Binding-site contacts:
Ligand atom N contacts residue TYR167 of chain 1.D at 3.3 Å (h-bond).
Ligand atom N contacts residue FE1 of chain 1.AA at 2.5 Å.
Ligand atom C contacts residue HIS193 of chain 1.D at 3.5 Å.
Ligand atom C4 contacts residue VAL53 of chain 1.D at 3.4 Å (hydrophobic).
Ligand atom C5 contacts residue ILE169 of chain 1.D at 3.7 Å (hydrophobic).
Ligand atom C6 contacts residue PRO77 of chain 1.D at 3.4 Å (hydrophobic).
Ligand atom C1 contacts residue ARG188 of chain 1.D at 3.8 Å.
Ligand atom N contacts residue TYR78 of chain 1.D at 4.0 Å.
Ligand atom C1 contacts residue FE1 of chain 1.AA at 4.0 Å.
Ligand atom C1 contacts residue TYR167 of chain 1.D at 3.5 Å (hydrophobic).
Ligand atom C3 contacts residue ASP52 of chain 1.D at 3.8 Å.
Ligand atom O1 contacts residue HIS193 of chain 1.D at 3.2 Å (h-bond).
Ligand atom O1 contacts residue HIS191 of chain 1.D at 2.8 Å (h-bond).
Ligand atom O2 contacts residue TYR78 of chain 1.D at 3.3 Å.
Ligand atom C1 contacts residue PRO77 of chain 1.D at 3.5 Å (hydrophobic).
Ligand atom C contacts residue ARG188 of chain 1.D at 3.6 Å.
Ligand atom C5 contacts residue LEU49 of chain 1.D at 3.6 Å (hydrophobic).
Ligand atom C2 contacts residue GLY76 of chain 1.D at 3.7 Å.
Ligand atom N contacts residue HIS193 of chain 1.D at 3.1 Å (h-bond).
Ligand atom C6 contacts residue TYR167 of chain 1.D at 3.6 Å (hydrophobic).
Ligand atom N contacts residue TYR133 of chain 1.D at 3.9 Å.
Ligand atom C contacts residue HIS191 of chain 1.D at 3.9 Å.
Ligand atom O2 contacts residue TYR167 of chain 1.D at 3.2 Å (h-bond).
Ligand atom C2 contacts residue PRO77 of chain 1.D at 3.7 Å (hydrophobic).
Ligand atom C2 contacts residue ARG188 of chain 1.D at 3.9 Å.
Ligand atom O2 contacts residue HIS193 of chain 1.D at 3.1 Å (h-bond).
Ligand atom C6 contacts residue TYR78 of chain 1.D at 4.0 Å (hydrophobic).
Ligand atom N contacts residue PRO77 of chain 1.D at 3.8 Å.
Ligand atom C4 contacts residue PRO77 of chain 1.D at 3.7 Å (hydrophobic).
Ligand atom C3 contacts residue PRO77 of chain 1.D at 3.8 Å (hydrophobic).
Ligand atom O1 contacts residue FE1 of chain 1.AA at 2.0 Å.
Ligand atom O1 contacts residue TYR167 of chain 1.D at 2.1 Å (h-bond).
Ligand atom O1 contacts residue ARG188 of chain 1.D at 2.7 Å (salt-bridge).
Ligand atom C contacts residue FE1 of chain 1.AA at 2.5 Å.
Ligand atom C contacts residue TYR167 of chain 1.D at 2.7 Å (hydrophobic).
Ligand atom O2 contacts residue FE1 of chain 1.AA at 2.2 Å.
Ligand atom O1 contacts residue TYR133 of chain 1.D at 3.9 Å.
Ligand atom C5 contacts residue PRO77 of chain 1.D at 3.6 Å (hydrophobic).
Ligand atom C2 contacts residue ILE74 of chain 1.D at 3.8 Å (hydrophobic).
Ligand atom O2 contacts residue TYR133 of chain 1.D at 3.1 Å (h-bond).

Sequence of chain 1.D:
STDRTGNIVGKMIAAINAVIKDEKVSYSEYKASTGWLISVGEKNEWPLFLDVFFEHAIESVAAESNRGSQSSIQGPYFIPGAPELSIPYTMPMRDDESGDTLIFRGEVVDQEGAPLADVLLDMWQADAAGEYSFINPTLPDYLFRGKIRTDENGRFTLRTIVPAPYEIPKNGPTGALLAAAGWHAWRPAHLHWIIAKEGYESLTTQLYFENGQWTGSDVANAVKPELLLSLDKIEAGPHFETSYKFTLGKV

This protein binds this small molecule.
Small molecule (SMILES): O=C(NO)c1ccccc1